This small molecule binds to this protein.
Small molecule (SMILES): COc1c(NC(=O)c2ccc(NC(=O)c3ccc(NC(=O)[C@H](CC#N)NC(=O)c4ccc(NC(=O)/C(C)=C/c5ccc(O)cc5)cc4)cc3)c(OC)c2O)ccc(C(=O)O)c1O

Sequence of chain 1.A:
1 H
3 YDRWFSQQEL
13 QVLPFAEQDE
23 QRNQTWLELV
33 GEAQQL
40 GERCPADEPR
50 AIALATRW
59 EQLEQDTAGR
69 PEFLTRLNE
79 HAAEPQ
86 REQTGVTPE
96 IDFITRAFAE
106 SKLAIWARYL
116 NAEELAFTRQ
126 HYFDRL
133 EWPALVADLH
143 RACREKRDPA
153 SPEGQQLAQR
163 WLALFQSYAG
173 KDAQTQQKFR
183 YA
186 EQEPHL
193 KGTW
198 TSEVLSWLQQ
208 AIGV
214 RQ

Binding-site contacts:
Ligand atom C7 contacts residue TRP28 of chain 1.A at 3.4 Å (hydrophobic).
Ligand atom C12 contacts residue ASN76 of chain 1.A at 3.4 Å.
Ligand atom O6 contacts residue GLN206 of chain 1.A at 2.9 Å (h-bond).
Ligand atom C4 contacts residue TYR3 of chain 1.A at 3.3 Å (hydrophobic).
Ligand atom N4 contacts residue TRP134 of chain 1.A at 3.5 Å.
Ligand atom C31 contacts residue THR195 of chain 1.A at 3.6 Å.
Ligand atom C18 contacts residue ILE96 of chain 1.A at 3.5 Å (hydrophobic).
Ligand atom C8 contacts residue THR89 of chain 1.A at 3.4 Å.
Ligand atom C42 contacts residue TYR170 of chain 1.A at 3.4 Å (hydrophobic).
Ligand atom C11 contacts residue HIS79 of chain 1.A at 3.5 Å.
Ligand atom C41 contacts residue ARG182 of chain 1.A at 3.6 Å.
Ligand atom C17 contacts residue ASN76 of chain 1.A at 3.6 Å.
Ligand atom N4 contacts residue GLY194 of chain 1.A at 3.6 Å (h-bond).
Ligand atom O6 contacts residue ARG182 of chain 1.A at 3.0 Å (salt-bridge).
Ligand atom O1 contacts residue HIS79 of chain 1.A at 2.9 Å (h-bond).
Ligand atom C4 contacts residue PHE17 of chain 1.A at 3.3 Å (hydrophobic).
Ligand atom C32 contacts residue TRP134 of chain 1.A at 3.4 Å (hydrophobic).
Ligand atom O9 contacts residue TYR170 of chain 1.A at 2.8 Å (h-bond).
Ligand atom C14 contacts residue LEU61 of chain 1.A at 3.6 Å (hydrophobic).
Ligand atom C39 contacts residue TRP163 of chain 1.A at 3.6 Å (hydrophobic).
Ligand atom O4 contacts residue THR195 of chain 1.A at 3.5 Å (h-bond).
Ligand atom C20 contacts residue MSE132 of chain 1.A at 3.5 Å.
Ligand atom C40 contacts residue TRP163 of chain 1.A at 3.5 Å (hydrophobic).
Ligand atom O contacts residue ASN25 of chain 1.A at 3.4 Å (h-bond).
Ligand atom O7 contacts residue ARG182 of chain 1.A at 3.0 Å (salt-bridge).
Ligand atom C32 contacts residue THR195 of chain 1.A at 3.5 Å.
Ligand atom N1 contacts residue ASN76 of chain 1.A at 3.0 Å (h-bond).
Ligand atom C34 contacts residue TRP134 of chain 1.A at 3.5 Å (hydrophobic).
Ligand atom N2 contacts residue THR100 of chain 1.A at 2.9 Å (h-bond).
Ligand atom C27 contacts residue GLY194 of chain 1.A at 3.4 Å.
Ligand atom C contacts residue TRP28 of chain 1.A at 3.3 Å (hydrophobic).
Ligand atom O3 contacts residue LEU72 of chain 1.A at 3.5 Å.
Ligand atom C25 contacts residue GLY194 of chain 1.A at 3.3 Å.
Ligand atom C19 contacts residue THR100 of chain 1.A at 2.9 Å.
Ligand atom C31 contacts residue TRP134 of chain 1.A at 3.5 Å (hydrophobic).
Ligand atom C7 contacts residue THR89 of chain 1.A at 3.5 Å.
Ligand atom C43 contacts residue TRP134 of chain 1.A at 3.5 Å (hydrophobic).
Ligand atom O3 contacts residue ASN76 of chain 1.A at 2.9 Å (h-bond).
Ligand atom C24 contacts residue GLY194 of chain 1.A at 3.5 Å.
Ligand atom C18 contacts residue THR100 of chain 1.A at 3.5 Å.